This protein binds this small molecule.
Small molecule (SMILES): CC(=O)N[C@@H]1[C@@H](O)[C@H](O)[C@@H](CO)O[C@H]1O

Sequence of chain 1.M:
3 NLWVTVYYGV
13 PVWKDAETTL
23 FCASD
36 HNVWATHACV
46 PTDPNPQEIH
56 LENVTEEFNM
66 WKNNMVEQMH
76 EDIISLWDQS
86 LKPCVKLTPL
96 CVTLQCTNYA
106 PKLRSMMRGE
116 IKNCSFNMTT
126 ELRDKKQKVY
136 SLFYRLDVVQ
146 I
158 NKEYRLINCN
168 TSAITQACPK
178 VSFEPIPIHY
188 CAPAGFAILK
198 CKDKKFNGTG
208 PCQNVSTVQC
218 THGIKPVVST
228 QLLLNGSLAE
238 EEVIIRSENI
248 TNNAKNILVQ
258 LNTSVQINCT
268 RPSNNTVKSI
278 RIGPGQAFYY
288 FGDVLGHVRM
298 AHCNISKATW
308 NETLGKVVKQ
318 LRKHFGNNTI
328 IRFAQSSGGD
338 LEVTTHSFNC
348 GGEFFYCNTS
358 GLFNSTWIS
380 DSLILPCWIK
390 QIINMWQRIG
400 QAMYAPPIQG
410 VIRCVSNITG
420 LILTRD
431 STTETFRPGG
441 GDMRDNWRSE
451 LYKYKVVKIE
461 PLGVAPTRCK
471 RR

Binding-site contacts:
Ligand atom C1 contacts residue ASN271 of chain 1.M at 1.4 Å.
Ligand atom C3 contacts residue ASN271 of chain 1.M at 3.8 Å.
Ligand atom O5 contacts residue LEU292 of chain 1.M at 3.4 Å.
Ligand atom C5 contacts residue LEU292 of chain 1.M at 4.1 Å (hydrophobic).
Ligand atom C7 contacts residue VAL410 of chain 1.M at 4.2 Å (hydrophobic).
Ligand atom N2 contacts residue ASN271 of chain 1.M at 2.9 Å (h-bond).
Ligand atom C7 contacts residue ASN271 of chain 1.M at 3.2 Å.
Ligand atom C8 contacts residue VAL410 of chain 1.M at 3.6 Å (hydrophobic).
Ligand atom C8 contacts residue ASN271 of chain 1.M at 4.3 Å.
Ligand atom O5 contacts residue ASN271 of chain 1.M at 2.4 Å (h-bond).
Ligand atom C1 contacts residue LEU292 of chain 1.M at 4.3 Å (hydrophobic).
Ligand atom C6 contacts residue LEU292 of chain 1.M at 3.7 Å (hydrophobic).
Ligand atom C5 contacts residue ASN271 of chain 1.M at 3.7 Å.
Ligand atom C4 contacts residue ASN271 of chain 1.M at 4.2 Å.
Ligand atom C2 contacts residue ASN271 of chain 1.M at 2.5 Å.
Ligand atom O7 contacts residue ASN271 of chain 1.M at 3.1 Å (h-bond).